The small molecule below binds the protein below.
Small molecule (SMILES): c1ccc(CC2NCCN2)cc1

Binding-site contacts:
Ligand atom CAD contacts residue PHE226 of chain 1.A at 3.7 Å (hydrophobic).
Ligand atom NAI contacts residue TYR258 of chain 1.A at 4.1 Å.
Ligand atom CAK contacts residue PHE226 of chain 1.A at 3.7 Å (hydrophobic).
Ligand atom CAF contacts residue GLU163 of chain 1.A at 3.6 Å.
Ligand atom CAB contacts residue GLU166 of chain 1.A at 3.7 Å.
Ligand atom CAB contacts residue LEU231 of chain 1.A at 3.8 Å (hydrophobic).
Ligand atom NAI contacts residue GLU163 of chain 1.A at 3.5 Å (salt-bridge).
Ligand atom CAG contacts residue PHE226 of chain 1.A at 3.4 Å (hydrophobic).
Ligand atom CAD contacts residue GLU166 of chain 1.A at 3.6 Å.
Ligand atom CAH contacts residue GLU163 of chain 1.A at 3.2 Å.
Ligand atom NAJ contacts residue PHE226 of chain 1.A at 3.4 Å.
Ligand atom CAA contacts residue VAL222 of chain 1.A at 4.2 Å (hydrophobic).
Ligand atom NAJ contacts residue TYR59 of chain 1.A at 3.9 Å.
Ligand atom CAF contacts residue TYR258 of chain 1.A at 3.8 Å (hydrophobic).
Ligand atom CAE contacts residue HIS167 of chain 1.A at 3.5 Å.
Ligand atom CAB contacts residue ILE221 of chain 1.A at 4.2 Å (hydrophobic).
Ligand atom CAH contacts residue GLU166 of chain 1.A at 3.6 Å.
Ligand atom CAF contacts residue TYR59 of chain 1.A at 3.5 Å (hydrophobic).
Ligand atom CAD contacts residue DMS1 of chain 1.C at 3.8 Å.
Ligand atom CAC contacts residue GLU166 of chain 1.A at 3.5 Å.
Ligand atom CAH contacts residue HIS167 of chain 1.A at 4.1 Å.
Ligand atom CAA contacts residue ILE221 of chain 1.A at 4.2 Å (hydrophobic).
Ligand atom NAI contacts residue PHE226 of chain 1.A at 3.8 Å.
Ligand atom CAF contacts residue TYR291 of chain 1.A at 4.1 Å (hydrophobic).
Ligand atom CAA contacts residue GLU166 of chain 1.A at 3.7 Å.
Ligand atom CAC contacts residue GLY229 of chain 1.A at 4.1 Å.
Ligand atom CAF contacts residue PHE226 of chain 1.A at 3.6 Å (hydrophobic).
Ligand atom CAC contacts residue HIS167 of chain 1.A at 4.2 Å.
Ligand atom CAL contacts residue PHE226 of chain 1.A at 3.8 Å (hydrophobic).
Ligand atom CAE contacts residue GLU166 of chain 1.A at 3.4 Å.
Ligand atom CAL contacts residue GLU166 of chain 1.A at 3.4 Å.
Ligand atom NAJ contacts residue GLU163 of chain 1.A at 3.9 Å.
Ligand atom CAE contacts residue PHE226 of chain 1.A at 3.6 Å (hydrophobic).
Ligand atom CAB contacts residue DMS1 of chain 1.C at 3.6 Å.
Ligand atom CAK contacts residue GLU163 of chain 1.A at 3.7 Å.
Ligand atom CAA contacts residue PHE226 of chain 1.A at 3.5 Å (hydrophobic).
Ligand atom CAG contacts residue TYR59 of chain 1.A at 3.1 Å (hydrophobic).
Ligand atom CAA contacts residue LEU231 of chain 1.A at 4.2 Å (hydrophobic).
Ligand atom CAC contacts residue PHE226 of chain 1.A at 3.3 Å (hydrophobic).
Ligand atom CAB contacts residue PHE226 of chain 1.A at 3.6 Å (hydrophobic).

Sequence of chain 1.A:
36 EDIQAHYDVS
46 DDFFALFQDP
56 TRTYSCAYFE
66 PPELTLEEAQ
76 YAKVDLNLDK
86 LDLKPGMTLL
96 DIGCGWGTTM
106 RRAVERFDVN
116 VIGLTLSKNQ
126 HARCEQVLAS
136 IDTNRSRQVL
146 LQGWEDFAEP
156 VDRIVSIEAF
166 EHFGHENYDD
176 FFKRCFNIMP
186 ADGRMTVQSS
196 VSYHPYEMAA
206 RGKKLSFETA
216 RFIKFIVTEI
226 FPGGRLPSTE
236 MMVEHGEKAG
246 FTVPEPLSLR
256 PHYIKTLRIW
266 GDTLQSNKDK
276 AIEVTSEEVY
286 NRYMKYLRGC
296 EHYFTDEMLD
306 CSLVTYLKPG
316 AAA